Binding-site contacts:
Ligand atom C18 contacts residue VAL163 of chain 1.A at 4.2 Å (hydrophobic).
Ligand atom C16 contacts residue MET170 of chain 1.A at 3.8 Å (hydrophobic).
Ligand atom C16 contacts residue GLY166 of chain 1.A at 4.4 Å.
Ligand atom C27 contacts residue MET170 of chain 1.A at 4.0 Å (hydrophobic).
Ligand atom C23 contacts residue LEU136 of chain 1.A at 4.3 Å (hydrophobic).
Ligand atom C18 contacts residue LEU136 of chain 1.A at 3.6 Å (hydrophobic).
Ligand atom C16 contacts residue LEU136 of chain 1.A at 4.1 Å (hydrophobic).
Ligand atom C23 contacts residue ILE234 of chain 1.A at 4.3 Å (hydrophobic).
Ligand atom C26 contacts residue PRO231 of chain 1.A at 3.9 Å (hydrophobic).
Ligand atom C17 contacts residue MET170 of chain 1.A at 4.2 Å (hydrophobic).
Ligand atom C15 contacts residue LEU136 of chain 1.A at 4.5 Å (hydrophobic).
Ligand atom C8 contacts residue VAL163 of chain 1.A at 4.1 Å (hydrophobic).
Ligand atom O1 contacts residue LEU159 of chain 1.A at 4.3 Å.
Ligand atom C23 contacts residue ALA135 of chain 1.A at 4.3 Å (hydrophobic).
Ligand atom C22 contacts residue LEU136 of chain 1.A at 3.8 Å (hydrophobic).
Ligand atom C16 contacts residue PRO167 of chain 1.A at 4.0 Å (hydrophobic).
Ligand atom C25 contacts residue PHE132 of chain 1.A at 4.2 Å (hydrophobic).
Ligand atom C19 contacts residue VAL163 of chain 1.A at 3.8 Å (hydrophobic).
Ligand atom C24 contacts residue ALA135 of chain 1.A at 4.0 Å (hydrophobic).
Ligand atom C26 contacts residue PHE132 of chain 1.A at 3.8 Å (hydrophobic).
Ligand atom C25 contacts residue ILE234 of chain 1.A at 4.1 Å (hydrophobic).
Ligand atom C24 contacts residue PHE132 of chain 1.A at 3.9 Å (hydrophobic).
Ligand atom C6 contacts residue LYS162 of chain 1.A at 4.1 Å.
Ligand atom C15 contacts residue GLY166 of chain 1.A at 3.8 Å.
Ligand atom C15 contacts residue PRO167 of chain 1.A at 4.0 Å (hydrophobic).
Ligand atom C26 contacts residue ILE234 of chain 1.A at 4.0 Å (hydrophobic).
Ligand atom C15 contacts residue VAL163 of chain 1.A at 3.6 Å (hydrophobic).
Ligand atom C17 contacts residue LEU136 of chain 1.A at 4.5 Å (hydrophobic).
Ligand atom C26 contacts residue ALA135 of chain 1.A at 3.9 Å (hydrophobic).
Ligand atom C5 contacts residue VAL163 of chain 1.A at 4.3 Å (hydrophobic).
Ligand atom C20 contacts residue LEU136 of chain 1.A at 3.9 Å (hydrophobic).
Ligand atom C23 contacts residue PHE132 of chain 1.A at 4.3 Å (hydrophobic).
Ligand atom C27 contacts residue PHE132 of chain 1.A at 3.9 Å (hydrophobic).
Ligand atom C6 contacts residue VAL163 of chain 1.A at 3.7 Å (hydrophobic).
Ligand atom C22 contacts residue MET170 of chain 1.A at 4.3 Å (hydrophobic).
Ligand atom C26 contacts residue ALA230 of chain 1.A at 4.1 Å (hydrophobic).
Ligand atom C7 contacts residue VAL163 of chain 1.A at 3.7 Å (hydrophobic).

This protein binds this small molecule.
Small molecule (SMILES): CC(C)CCC[C@@H](C)[C@H]1CC[C@H]2[C@@H]3CC=C4C[C@@H](O)CC[C@]4(C)[C@H]3CC[C@]12C

Sequence of chain 1.A:
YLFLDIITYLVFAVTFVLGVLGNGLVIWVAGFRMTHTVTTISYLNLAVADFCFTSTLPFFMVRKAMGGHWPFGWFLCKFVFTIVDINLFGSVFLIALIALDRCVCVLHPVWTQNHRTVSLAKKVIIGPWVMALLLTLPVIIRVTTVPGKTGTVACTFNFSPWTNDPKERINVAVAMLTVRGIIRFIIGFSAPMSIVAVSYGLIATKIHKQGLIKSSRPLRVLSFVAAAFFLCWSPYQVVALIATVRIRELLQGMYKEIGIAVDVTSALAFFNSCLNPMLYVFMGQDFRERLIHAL